Binding-site contacts:
Ligand atom C4 contacts residue ASN361 of chain 1.E at 4.1 Å.
Ligand atom C3 contacts residue ASN361 of chain 1.E at 3.7 Å.
Ligand atom C2 contacts residue ASN361 of chain 1.E at 2.4 Å.
Ligand atom O3 contacts residue NAG2 of chain 1.JA at 4.0 Å.
Ligand atom C5 contacts residue ASN361 of chain 1.E at 3.5 Å.
Ligand atom N2 contacts residue ASN361 of chain 1.E at 2.9 Å (h-bond).
Ligand atom C7 contacts residue ASN361 of chain 1.E at 3.9 Å.
Ligand atom O7 contacts residue NAG2 of chain 1.JA at 3.7 Å.
Ligand atom C1 contacts residue ASN361 of chain 1.E at 1.5 Å.
Ligand atom O5 contacts residue ASN361 of chain 1.E at 2.2 Å (h-bond).
Ligand atom O7 contacts residue ASN361 of chain 1.E at 4.3 Å.

Sequence of chain 1.E:
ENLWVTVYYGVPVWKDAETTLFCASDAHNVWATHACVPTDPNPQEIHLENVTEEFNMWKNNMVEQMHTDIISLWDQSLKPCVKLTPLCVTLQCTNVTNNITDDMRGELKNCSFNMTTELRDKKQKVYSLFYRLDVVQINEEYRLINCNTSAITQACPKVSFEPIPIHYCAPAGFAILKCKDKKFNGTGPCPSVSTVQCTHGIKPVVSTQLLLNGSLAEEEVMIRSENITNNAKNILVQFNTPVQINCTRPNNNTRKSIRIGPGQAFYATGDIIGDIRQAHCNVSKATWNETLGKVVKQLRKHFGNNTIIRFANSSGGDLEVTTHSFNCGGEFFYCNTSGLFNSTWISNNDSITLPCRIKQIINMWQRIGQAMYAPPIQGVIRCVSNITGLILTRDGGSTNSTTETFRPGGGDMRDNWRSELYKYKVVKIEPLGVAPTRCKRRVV

The protein below binds the small molecule below.
Small molecule (SMILES): CC(=O)N[C@@H]1[C@@H](O)[C@H](O)[C@@H](CO)O[C@H]1O